Sequence of chain 2.B:
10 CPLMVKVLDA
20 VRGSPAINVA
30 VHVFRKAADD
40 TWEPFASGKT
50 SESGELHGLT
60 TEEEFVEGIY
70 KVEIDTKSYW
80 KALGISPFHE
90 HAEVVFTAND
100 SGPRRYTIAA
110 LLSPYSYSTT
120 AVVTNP

Sequence of chain 1.B:
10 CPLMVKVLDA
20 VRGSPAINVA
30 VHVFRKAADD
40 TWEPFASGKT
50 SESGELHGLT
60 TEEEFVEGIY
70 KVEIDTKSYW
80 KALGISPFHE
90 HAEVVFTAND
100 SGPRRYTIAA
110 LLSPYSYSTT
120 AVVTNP

Binding-site contacts:
Ligand atom C15 contacts residue TQ01 of chain 2.D at 0.4 Å.
Ligand atom O2 contacts residue LYS15 of chain 1.B at 3.1 Å (salt-bridge).
Ligand atom O5 contacts residue LYS15 of chain 1.B at 2.9 Å (salt-bridge).
Ligand atom C1 contacts residue LEU17 of chain 1.B at 3.0 Å (hydrophobic).
Ligand atom C7 contacts residue LYS15 of chain 1.B at 3.5 Å.
Ligand atom C4 contacts residue LYS15 of chain 1.B at 3.7 Å.
Ligand atom O2 contacts residue TQ01 of chain 2.D at 0.2 Å (h-bond).
Ligand atom C16 contacts residue SER117 of chain 1.B at 3.5 Å.
Ligand atom C5 contacts residue TQ01 of chain 2.D at 0.6 Å.
Ligand atom C6 contacts residue TQ01 of chain 2.D at 0.9 Å.
Ligand atom O4 contacts residue TQ01 of chain 2.D at 0.2 Å (h-bond).
Ligand atom O3 contacts residue TQ01 of chain 2.D at 1.4 Å.
Ligand atom N1 contacts residue TQ01 of chain 2.D at 0.7 Å.
Ligand atom C12 contacts residue TQ01 of chain 2.D at 0.9 Å.
Ligand atom C8 contacts residue TQ01 of chain 2.D at 1.0 Å.
Ligand atom C3 contacts residue TQ01 of chain 2.D at 1.2 Å.
Ligand atom C2 contacts residue LEU17 of chain 1.B at 3.2 Å (hydrophobic).
Ligand atom O1 contacts residue TQ01 of chain 2.D at 2.7 Å.
Ligand atom O5 contacts residue TQ01 of chain 2.D at 0.5 Å (h-bond).
Ligand atom O1 contacts residue LEU17 of chain 1.B at 2.8 Å.
Ligand atom C13 contacts residue TQ01 of chain 2.D at 1.1 Å.
Ligand atom O3 contacts residue ALA108 of chain 1.B at 3.3 Å.
Ligand atom C16 contacts residue LEU110 of chain 2.B at 3.4 Å (hydrophobic).
Ligand atom C7 contacts residue TQ01 of chain 2.D at 0.3 Å.
Ligand atom C4 contacts residue TQ01 of chain 2.D at 0.7 Å.
Ligand atom O5 contacts residue LYS15 of chain 2.B at 2.8 Å (salt-bridge).
Ligand atom C16 contacts residue TQ01 of chain 2.D at 2.1 Å.
Ligand atom O4 contacts residue LYS15 of chain 2.B at 2.9 Å (salt-bridge).
Ligand atom C2 contacts residue TQ01 of chain 2.D at 0.6 Å.
Ligand atom O1 contacts residue ALA108 of chain 2.B at 3.2 Å.
Ligand atom C1 contacts residue TQ01 of chain 2.D at 1.9 Å.
Ligand atom C16 contacts residue THR118 of chain 1.B at 3.6 Å.
Ligand atom C10 contacts residue TQ01 of chain 2.D at 0.4 Å.
Ligand atom C12 contacts residue LEU110 of chain 2.B at 3.7 Å (hydrophobic).
Ligand atom O1 contacts residue THR119 of chain 2.B at 3.1 Å.
Ligand atom O3 contacts residue LEU17 of chain 2.B at 3.4 Å.
Ligand atom C9 contacts residue TQ01 of chain 2.D at 1.6 Å.
Ligand atom C11 contacts residue TQ01 of chain 2.D at 1.0 Å.
Ligand atom C14 contacts residue TQ01 of chain 2.D at 1.5 Å.
Ligand atom C3 contacts residue LEU17 of chain 1.B at 3.1 Å (hydrophobic).

A small-molecule ligand and the protein it binds are described below.
Small molecule (SMILES): COc1cc(C(=O)c2ccc(C)cc2C)cc([N+](=O)O)c1O